This protein binds this small molecule.
Small molecule (SMILES): C[C@@H](O)[C@@H](C)O

Sequence of chain 10.A:
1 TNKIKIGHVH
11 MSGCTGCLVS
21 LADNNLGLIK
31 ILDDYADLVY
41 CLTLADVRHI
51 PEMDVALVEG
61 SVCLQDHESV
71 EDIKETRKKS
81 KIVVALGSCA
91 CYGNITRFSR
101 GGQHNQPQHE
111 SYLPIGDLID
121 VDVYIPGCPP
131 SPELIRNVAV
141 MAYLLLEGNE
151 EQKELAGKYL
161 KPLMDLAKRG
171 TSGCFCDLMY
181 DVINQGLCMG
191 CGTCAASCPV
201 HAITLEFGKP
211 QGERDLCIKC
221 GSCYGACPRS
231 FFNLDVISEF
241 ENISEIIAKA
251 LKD

Sequence of chain 10.C:
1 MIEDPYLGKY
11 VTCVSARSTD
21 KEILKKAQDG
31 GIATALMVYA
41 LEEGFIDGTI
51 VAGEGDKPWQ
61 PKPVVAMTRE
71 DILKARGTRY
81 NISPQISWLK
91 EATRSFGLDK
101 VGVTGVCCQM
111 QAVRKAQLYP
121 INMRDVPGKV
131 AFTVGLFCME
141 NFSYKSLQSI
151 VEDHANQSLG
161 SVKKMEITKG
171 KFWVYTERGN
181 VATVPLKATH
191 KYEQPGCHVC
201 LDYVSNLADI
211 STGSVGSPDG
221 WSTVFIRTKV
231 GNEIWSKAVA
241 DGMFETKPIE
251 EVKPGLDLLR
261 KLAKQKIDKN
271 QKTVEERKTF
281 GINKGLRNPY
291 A

Binding-site contacts:
Ligand atom C1 contacts residue ARG136 of chain 10.A at 3.7 Å.
Ligand atom C2 contacts residue GLN117 of chain 10.C at 4.3 Å.
Ligand atom C1 contacts residue GLN117 of chain 10.C at 3.3 Å.
Ligand atom O6 contacts residue PRO127 of chain 10.C at 4.1 Å.
Ligand atom C3 contacts residue ARG136 of chain 10.A at 4.4 Å.
Ligand atom C1 contacts residue SER244 of chain 10.A at 4.1 Å.
Ligand atom C2 contacts residue SER244 of chain 10.A at 4.5 Å.
Ligand atom C1 contacts residue ILE247 of chain 10.A at 4.2 Å (hydrophobic).
Ligand atom O6 contacts residue SER244 of chain 10.A at 3.6 Å.
Ligand atom O5 contacts residue PRO127 of chain 10.C at 3.6 Å.
Ligand atom C4 contacts residue SER244 of chain 10.A at 4.5 Å.
Ligand atom O5 contacts residue ARG136 of chain 10.A at 2.6 Å (salt-bridge).
Ligand atom C1 contacts residue LEU118 of chain 10.C at 4.2 Å (hydrophobic).
Ligand atom C1 contacts residue ASN137 of chain 10.A at 4.0 Å.
Ligand atom C3 contacts residue SER244 of chain 10.A at 3.7 Å.
Ligand atom O6 contacts residue GLN117 of chain 10.C at 4.5 Å.
Ligand atom C2 contacts residue ARG136 of chain 10.A at 3.0 Å.
Ligand atom C4 contacts residue ARG136 of chain 10.A at 4.4 Å.
Ligand atom O5 contacts residue GLN117 of chain 10.C at 4.2 Å.